Sequence of chain 1.B:
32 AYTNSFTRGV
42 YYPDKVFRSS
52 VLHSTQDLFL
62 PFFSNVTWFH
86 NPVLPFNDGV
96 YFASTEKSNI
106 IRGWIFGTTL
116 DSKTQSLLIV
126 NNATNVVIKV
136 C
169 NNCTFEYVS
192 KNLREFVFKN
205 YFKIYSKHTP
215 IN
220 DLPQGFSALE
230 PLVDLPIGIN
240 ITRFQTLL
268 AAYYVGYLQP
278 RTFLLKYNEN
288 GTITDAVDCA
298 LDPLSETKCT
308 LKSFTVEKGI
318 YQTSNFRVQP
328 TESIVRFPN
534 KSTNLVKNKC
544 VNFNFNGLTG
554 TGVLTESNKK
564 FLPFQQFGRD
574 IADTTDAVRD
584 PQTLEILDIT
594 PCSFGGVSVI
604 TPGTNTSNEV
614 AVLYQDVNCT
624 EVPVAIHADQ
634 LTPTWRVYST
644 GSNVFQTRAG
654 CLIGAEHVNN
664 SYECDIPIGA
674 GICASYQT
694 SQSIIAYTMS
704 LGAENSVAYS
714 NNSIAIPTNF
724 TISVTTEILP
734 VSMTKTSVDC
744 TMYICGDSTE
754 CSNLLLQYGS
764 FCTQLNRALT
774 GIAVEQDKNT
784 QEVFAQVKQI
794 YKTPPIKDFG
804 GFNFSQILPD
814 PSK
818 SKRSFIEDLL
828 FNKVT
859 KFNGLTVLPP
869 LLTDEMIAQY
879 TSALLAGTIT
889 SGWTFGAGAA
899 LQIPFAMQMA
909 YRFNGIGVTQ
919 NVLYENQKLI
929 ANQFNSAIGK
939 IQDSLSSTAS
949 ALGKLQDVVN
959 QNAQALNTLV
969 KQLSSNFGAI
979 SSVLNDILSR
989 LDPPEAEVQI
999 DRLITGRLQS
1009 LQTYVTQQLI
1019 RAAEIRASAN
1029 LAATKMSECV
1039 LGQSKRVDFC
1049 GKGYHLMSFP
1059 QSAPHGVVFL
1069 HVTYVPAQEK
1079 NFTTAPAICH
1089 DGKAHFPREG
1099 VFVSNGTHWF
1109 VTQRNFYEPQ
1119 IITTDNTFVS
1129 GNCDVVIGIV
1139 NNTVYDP

The protein below binds the small molecule below.
Small molecule (SMILES): CC(=O)N[C@@H]1[C@@H](O)[C@H](O)[C@@H](CO)O[C@H]1O

Binding-site contacts:
Ligand atom C5 contacts residue ASN608 of chain 1.B at 3.7 Å.
Ligand atom C4 contacts residue ASN608 of chain 1.B at 4.3 Å.
Ligand atom O5 contacts residue ASN608 of chain 1.B at 2.4 Å (h-bond).
Ligand atom C6 contacts residue THR312 of chain 1.B at 4.0 Å.
Ligand atom C2 contacts residue ASN608 of chain 1.B at 2.5 Å.
Ligand atom C3 contacts residue ASN608 of chain 1.B at 3.8 Å.
Ligand atom N2 contacts residue ASN608 of chain 1.B at 2.9 Å (h-bond).
Ligand atom C1 contacts residue ASN608 of chain 1.B at 1.4 Å.
Ligand atom O7 contacts residue ASN608 of chain 1.B at 4.4 Å.
Ligand atom C7 contacts residue ASN608 of chain 1.B at 3.9 Å.